Binding-site contacts:
Ligand atom O3 contacts residue HIS481 of chain 1.P at 3.4 Å.
Ligand atom O2 contacts residue ASN402 of chain 1.P at 3.6 Å.
Ligand atom O3 contacts residue LYS454 of chain 1.P at 3.0 Å (salt-bridge).
Ligand atom O6P contacts residue THR403 of chain 1.P at 3.0 Å (h-bond).
Ligand atom C6 contacts residue SER406 of chain 1.P at 3.7 Å.
Ligand atom P2 contacts residue SER401 of chain 1.P at 3.4 Å.
Ligand atom O1P contacts residue LYS454 of chain 1.P at 2.1 Å (salt-bridge).
Ligand atom O3 contacts residue LEU400 of chain 1.P at 3.6 Å.
Ligand atom O6P contacts residue ARG405 of chain 1.P at 2.8 Å (salt-bridge).
Ligand atom O5P contacts residue SER401 of chain 1.P at 3.4 Å (h-bond).
Ligand atom C6 contacts residue SER401 of chain 1.P at 3.7 Å.
Ligand atom O4P contacts residue SER406 of chain 1.P at 2.7 Å (h-bond).
Ligand atom O4 contacts residue ALA490 of chain 1.P at 3.8 Å.
Ligand atom O2P contacts residue ARG457 of chain 1.P at 2.3 Å (salt-bridge).
Ligand atom O1P contacts residue ARG457 of chain 1.P at 2.2 Å (salt-bridge).
Ligand atom C4 contacts residue LEU400 of chain 1.P at 3.1 Å (hydrophobic).
Ligand atom O4P contacts residue ASN402 of chain 1.P at 3.8 Å.
Ligand atom O4P contacts residue THR403 of chain 1.P at 3.9 Å.
Ligand atom C5 contacts residue LEU400 of chain 1.P at 3.5 Å (hydrophobic).
Ligand atom O5P contacts residue ASN402 of chain 1.P at 2.5 Å (h-bond).
Ligand atom C6 contacts residue LEU400 of chain 1.P at 3.1 Å (hydrophobic).
Ligand atom O4P contacts residue ARG405 of chain 1.P at 3.8 Å.
Ligand atom O4 contacts residue HIS481 of chain 1.P at 3.4 Å.
Ligand atom C1 contacts residue LYS454 of chain 1.P at 3.8 Å.
Ligand atom O3P contacts residue ARG457 of chain 1.P at 3.9 Å.
Ligand atom O3 contacts residue ALA482 of chain 1.P at 3.5 Å (h-bond).
Ligand atom O4P contacts residue SER401 of chain 1.P at 2.3 Å (h-bond).
Ligand atom C1 contacts residue ALA482 of chain 1.P at 3.6 Å (hydrophobic).
Ligand atom C3 contacts residue ALA482 of chain 1.P at 3.5 Å (hydrophobic).
Ligand atom O3P contacts residue LYS454 of chain 1.P at 3.6 Å (salt-bridge).
Ligand atom O2P contacts residue ASN402 of chain 1.P at 3.2 Å (h-bond).
Ligand atom O6 contacts residue SER406 of chain 1.P at 3.6 Å.
Ligand atom P1 contacts residue LYS454 of chain 1.P at 3.3 Å.
Ligand atom O4 contacts residue LEU400 of chain 1.P at 2.6 Å (h-bond).
Ligand atom P2 contacts residue THR403 of chain 1.P at 3.7 Å.
Ligand atom P2 contacts residue SER406 of chain 1.P at 3.6 Å.
Ligand atom P2 contacts residue ASN402 of chain 1.P at 3.6 Å.
Ligand atom P1 contacts residue ARG457 of chain 1.P at 3.1 Å.
Ligand atom O5P contacts residue THR403 of chain 1.P at 2.7 Å (h-bond).
Ligand atom O1 contacts residue GLY488 of chain 1.P at 3.6 Å (h-bond).

Sequence of chain 1.P:
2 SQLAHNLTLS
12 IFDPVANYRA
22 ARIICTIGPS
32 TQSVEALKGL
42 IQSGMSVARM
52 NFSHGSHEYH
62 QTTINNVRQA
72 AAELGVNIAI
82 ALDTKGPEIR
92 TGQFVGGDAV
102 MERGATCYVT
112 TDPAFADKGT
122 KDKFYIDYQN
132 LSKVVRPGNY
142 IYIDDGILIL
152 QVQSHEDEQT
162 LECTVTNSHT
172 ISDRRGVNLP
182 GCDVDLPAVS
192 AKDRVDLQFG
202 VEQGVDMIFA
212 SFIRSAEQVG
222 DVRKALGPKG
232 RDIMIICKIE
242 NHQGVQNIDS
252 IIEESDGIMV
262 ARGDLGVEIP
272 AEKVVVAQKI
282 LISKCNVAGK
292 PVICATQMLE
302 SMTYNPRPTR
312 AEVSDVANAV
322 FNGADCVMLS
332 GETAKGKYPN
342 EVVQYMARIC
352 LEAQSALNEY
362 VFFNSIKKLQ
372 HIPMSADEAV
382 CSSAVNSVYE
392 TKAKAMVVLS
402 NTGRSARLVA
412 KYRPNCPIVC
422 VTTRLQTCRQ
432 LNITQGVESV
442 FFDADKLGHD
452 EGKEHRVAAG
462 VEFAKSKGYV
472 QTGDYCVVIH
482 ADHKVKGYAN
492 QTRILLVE

The protein below binds the small molecule below.
Small molecule (SMILES): O=P(O)(O)OC[C@H]1O[C@@](CO)(OP(=O)(O)O)[C@@H](O)[C@@H]1O